Binding-site contacts:
Ligand atom N7 contacts residue GLY610 of chain 1.A at 3.9 Å.
Ligand atom O1A contacts residue GLY612 of chain 1.A at 3.8 Å.
Ligand atom PB contacts residue THR614 of chain 1.A at 3.1 Å.
Ligand atom O2B contacts residue GLY612 of chain 1.A at 3.7 Å.
Ligand atom O3A contacts residue THR614 of chain 1.A at 3.9 Å.
Ligand atom S1G contacts residue THR609 of chain 1.A at 3.1 Å (h-bond).
Ligand atom O2G contacts residue ARG746 of chain 1.B at 3.6 Å.
Ligand atom N6 contacts residue VAL611 of chain 1.A at 2.7 Å (h-bond).
Ligand atom O3G contacts residue THR609 of chain 1.A at 3.0 Å (h-bond).
Ligand atom S1G contacts residue ARG746 of chain 1.B at 2.8 Å (salt-bridge).
Ligand atom PG contacts residue ARG746 of chain 1.B at 3.9 Å.
Ligand atom N6 contacts residue ILE573 of chain 1.A at 3.8 Å.
Ligand atom C3' contacts residue GLU615 of chain 1.A at 3.8 Å.
Ligand atom O5' contacts residue ARG805 of chain 1.A at 3.7 Å.
Ligand atom N1 contacts residue VAL572 of chain 1.A at 4.0 Å.
Ligand atom O1A contacts residue GLU615 of chain 1.A at 3.2 Å (salt-bridge).
Ligand atom S1G contacts residue ARG805 of chain 1.A at 3.7 Å.
Ligand atom O3' contacts residue ARG808 of chain 1.A at 2.4 Å (salt-bridge).
Ligand atom O2A contacts residue VAL611 of chain 1.A at 3.0 Å (h-bond).
Ligand atom N7 contacts residue VAL611 of chain 1.A at 3.0 Å (h-bond).
Ligand atom C2' contacts residue GLU615 of chain 1.A at 3.8 Å.
Ligand atom O2A contacts residue GLY610 of chain 1.A at 3.3 Å.
Ligand atom O3B contacts residue THR609 of chain 1.A at 3.9 Å.
Ligand atom O2A contacts residue GLY612 of chain 1.A at 2.9 Å (h-bond).
Ligand atom C3' contacts residue ARG808 of chain 1.A at 3.6 Å.
Ligand atom N7 contacts residue GLY612 of chain 1.A at 3.5 Å (h-bond).
Ligand atom N1 contacts residue ARG571 of chain 1.A at 3.6 Å.
Ligand atom O2B contacts residue LYS613 of chain 1.A at 3.1 Å.
Ligand atom O1A contacts residue THR614 of chain 1.A at 3.4 Å.
Ligand atom C2 contacts residue ARG571 of chain 1.A at 3.3 Å.
Ligand atom C4' contacts residue ARG808 of chain 1.A at 3.8 Å.
Ligand atom PG contacts residue THR609 of chain 1.A at 3.5 Å.
Ligand atom O2' contacts residue GLN768 of chain 1.A at 2.9 Å (h-bond).
Ligand atom C5 contacts residue VAL611 of chain 1.A at 3.5 Å (hydrophobic).
Ligand atom O1B contacts residue THR614 of chain 1.A at 2.2 Å (h-bond).
Ligand atom N1 contacts residue ILE573 of chain 1.A at 3.8 Å.
Ligand atom O3A contacts residue ARG805 of chain 1.A at 3.3 Å (salt-bridge).
Ligand atom O3B contacts residue GLY610 of chain 1.A at 3.4 Å (h-bond).
Ligand atom C6 contacts residue VAL611 of chain 1.A at 3.5 Å (hydrophobic).
Ligand atom O2B contacts residue THR614 of chain 1.A at 2.9 Å (h-bond).

Sequence of chain 1.A:
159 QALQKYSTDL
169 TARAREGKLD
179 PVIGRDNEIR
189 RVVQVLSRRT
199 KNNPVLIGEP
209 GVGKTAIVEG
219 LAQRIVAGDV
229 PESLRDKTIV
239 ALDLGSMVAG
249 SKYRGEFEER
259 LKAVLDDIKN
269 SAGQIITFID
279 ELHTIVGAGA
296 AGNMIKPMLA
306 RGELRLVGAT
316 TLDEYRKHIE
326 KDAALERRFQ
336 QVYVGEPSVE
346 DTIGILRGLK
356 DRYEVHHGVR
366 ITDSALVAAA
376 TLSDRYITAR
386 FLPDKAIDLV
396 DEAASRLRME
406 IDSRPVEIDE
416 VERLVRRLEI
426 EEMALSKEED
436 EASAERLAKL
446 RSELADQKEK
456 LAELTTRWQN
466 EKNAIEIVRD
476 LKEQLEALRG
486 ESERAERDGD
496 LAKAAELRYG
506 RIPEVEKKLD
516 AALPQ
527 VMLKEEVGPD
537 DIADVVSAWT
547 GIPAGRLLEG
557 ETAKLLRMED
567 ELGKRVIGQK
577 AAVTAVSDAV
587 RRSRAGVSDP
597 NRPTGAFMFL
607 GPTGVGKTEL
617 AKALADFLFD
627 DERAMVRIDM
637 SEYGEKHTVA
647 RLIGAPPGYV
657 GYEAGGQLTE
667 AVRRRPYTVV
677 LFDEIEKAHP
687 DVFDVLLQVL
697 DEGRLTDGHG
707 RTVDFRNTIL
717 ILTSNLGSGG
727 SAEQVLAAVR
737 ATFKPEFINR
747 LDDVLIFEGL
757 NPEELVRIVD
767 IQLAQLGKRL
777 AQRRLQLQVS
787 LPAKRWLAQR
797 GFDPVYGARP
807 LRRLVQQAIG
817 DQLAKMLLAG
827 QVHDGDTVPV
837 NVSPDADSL

The protein below binds the small molecule below.
Small molecule (SMILES): Nc1ncnc2c1ncn2[C@@H]1O[C@H](COP(=O)(O)OP(=O)(O)OP(O)(O)=S)[C@@H](O)[C@H]1O

Sequence of chain 1.B:
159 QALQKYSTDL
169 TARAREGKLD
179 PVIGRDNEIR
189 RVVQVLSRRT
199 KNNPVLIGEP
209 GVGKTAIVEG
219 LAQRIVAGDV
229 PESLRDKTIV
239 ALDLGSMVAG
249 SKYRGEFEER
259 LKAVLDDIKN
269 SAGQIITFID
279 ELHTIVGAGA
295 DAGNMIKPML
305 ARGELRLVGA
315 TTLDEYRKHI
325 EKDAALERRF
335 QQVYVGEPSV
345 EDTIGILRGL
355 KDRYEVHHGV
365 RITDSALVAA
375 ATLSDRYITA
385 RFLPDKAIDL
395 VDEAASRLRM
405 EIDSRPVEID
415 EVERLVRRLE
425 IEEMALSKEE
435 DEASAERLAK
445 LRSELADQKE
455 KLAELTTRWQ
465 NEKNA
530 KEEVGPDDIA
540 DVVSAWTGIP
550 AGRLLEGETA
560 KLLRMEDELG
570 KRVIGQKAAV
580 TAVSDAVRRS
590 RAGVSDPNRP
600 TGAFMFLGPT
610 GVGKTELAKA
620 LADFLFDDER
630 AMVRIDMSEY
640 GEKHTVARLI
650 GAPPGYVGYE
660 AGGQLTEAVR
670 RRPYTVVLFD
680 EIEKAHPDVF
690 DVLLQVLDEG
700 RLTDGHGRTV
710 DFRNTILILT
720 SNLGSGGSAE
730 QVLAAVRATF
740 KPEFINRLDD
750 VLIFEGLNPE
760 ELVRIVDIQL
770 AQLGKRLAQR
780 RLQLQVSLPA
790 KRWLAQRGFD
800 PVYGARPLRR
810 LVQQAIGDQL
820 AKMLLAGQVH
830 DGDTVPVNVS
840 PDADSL